A protein and the small-molecule ligand that binds it are described below.
Small molecule (SMILES): CCCCCCCCCCC(=O)OC[C@H](COP(=O)(O)O[C@H]1[C@H](O[C@H]2O[C@H](CO)C(O)[C@H](O)[C@@H]2O)[C@H](O)[C@@H](O)[C@H](O)[C@@H]1OC1O[C@H](COC(=O)CCCCCCCCCC)[C@@H](O)[C@H](O)[C@@H]1O)OC(=O)CCCCCCC

Sequence of chain 1.O:
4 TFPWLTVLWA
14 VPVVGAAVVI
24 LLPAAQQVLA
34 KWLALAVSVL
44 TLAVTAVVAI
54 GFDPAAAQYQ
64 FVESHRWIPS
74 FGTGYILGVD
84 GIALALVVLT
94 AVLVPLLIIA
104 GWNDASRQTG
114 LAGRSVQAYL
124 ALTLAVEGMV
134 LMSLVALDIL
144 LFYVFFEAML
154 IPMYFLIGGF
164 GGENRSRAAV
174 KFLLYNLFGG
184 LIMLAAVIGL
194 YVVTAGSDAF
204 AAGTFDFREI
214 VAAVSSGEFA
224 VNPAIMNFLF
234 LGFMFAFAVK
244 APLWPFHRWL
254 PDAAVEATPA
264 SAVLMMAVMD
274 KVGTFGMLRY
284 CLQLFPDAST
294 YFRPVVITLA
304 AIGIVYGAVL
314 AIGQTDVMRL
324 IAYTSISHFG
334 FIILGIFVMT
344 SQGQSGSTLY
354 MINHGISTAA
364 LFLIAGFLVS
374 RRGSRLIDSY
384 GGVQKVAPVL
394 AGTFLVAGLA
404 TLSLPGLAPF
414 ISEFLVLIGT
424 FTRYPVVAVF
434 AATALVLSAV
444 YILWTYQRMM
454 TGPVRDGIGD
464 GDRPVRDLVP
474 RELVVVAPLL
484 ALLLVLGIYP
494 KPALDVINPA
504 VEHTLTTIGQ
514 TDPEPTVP

Binding-site contacts:
Ligand atom C11 contacts residue GLU557 of chain 1.M at 3.9 Å.
Ligand atom O68 contacts residue GLN450 of chain 1.O at 3.5 Å (h-bond).
Ligand atom C17 contacts residue ASN556 of chain 1.M at 3.6 Å.
Ligand atom O29 contacts residue LYS174 of chain 1.M at 3.5 Å.
Ligand atom C74 contacts residue THR170 of chain 1.M at 3.5 Å.
Ligand atom C42 contacts residue GLY564 of chain 1.M at 3.2 Å.
Ligand atom C66 contacts residue THR170 of chain 1.M at 3.6 Å.
Ligand atom O27 contacts residue GLU557 of chain 1.M at 3.9 Å.
Ligand atom C12 contacts residue ASN556 of chain 1.M at 3.6 Å.
Ligand atom O47 contacts residue GLN565 of chain 1.M at 3.6 Å.
Ligand atom C51 contacts residue MET561 of chain 1.M at 3.6 Å (hydrophobic).
Ligand atom C52 contacts residue MET561 of chain 1.M at 3.9 Å (hydrophobic).
Ligand atom C21 contacts residue PRO236 of chain 1.M at 3.8 Å (hydrophobic).
Ligand atom C56 contacts residue PHE560 of chain 1.M at 3.8 Å (hydrophobic).
Ligand atom C58 contacts residue PHE560 of chain 1.M at 3.7 Å (hydrophobic).
Ligand atom O75 contacts residue PRO166 of chain 1.M at 2.6 Å (h-bond).
Ligand atom O31 contacts residue THR170 of chain 1.M at 3.3 Å.
Ligand atom C42 contacts residue THR568 of chain 1.M at 3.3 Å.
Ligand atom C73 contacts residue THR170 of chain 1.M at 3.7 Å.
Ligand atom C15 contacts residue ASN556 of chain 1.M at 3.4 Å.
Ligand atom C20 contacts residue ASN556 of chain 1.M at 3.5 Å.
Ligand atom C44 contacts residue GLY564 of chain 1.M at 3.5 Å.
Ligand atom C21 contacts residue PHE560 of chain 1.M at 3.6 Å (hydrophobic).
Ligand atom O63 contacts residue GLN450 of chain 1.O at 3.3 Å (h-bond).
Ligand atom C43 contacts residue GLY564 of chain 1.M at 3.6 Å.
Ligand atom O76 contacts residue THR170 of chain 1.M at 2.7 Å (h-bond).
Ligand atom O63 contacts residue TRP447 of chain 1.O at 3.5 Å (h-bond).
Ligand atom C19 contacts residue PHE560 of chain 1.M at 3.8 Å (hydrophobic).
Ligand atom C46 contacts residue LEU440 of chain 1.O at 3.9 Å (hydrophobic).
Ligand atom O75 contacts residue THR170 of chain 1.M at 2.6 Å (h-bond).
Ligand atom C12 contacts residue GLU557 of chain 1.M at 3.9 Å.
Ligand atom O33 contacts residue THR170 of chain 1.M at 3.6 Å.
Ligand atom O27 contacts residue ASP553 of chain 1.M at 3.3 Å (salt-bridge).
Ligand atom O75 contacts residue SER167 of chain 1.M at 3.2 Å (h-bond).
Ligand atom O06 contacts residue MET561 of chain 1.M at 3.2 Å (h-bond).
Ligand atom C20 contacts residue PHE560 of chain 1.M at 3.9 Å (hydrophobic).
Ligand atom C17 contacts residue PHE560 of chain 1.M at 3.9 Å (hydrophobic).
Ligand atom C41 contacts residue GLN565 of chain 1.M at 3.8 Å.
Ligand atom C42 contacts residue GLN565 of chain 1.M at 3.5 Å.
Ligand atom C57 contacts residue PHE560 of chain 1.M at 3.4 Å (hydrophobic).

Sequence of chain 1.M:
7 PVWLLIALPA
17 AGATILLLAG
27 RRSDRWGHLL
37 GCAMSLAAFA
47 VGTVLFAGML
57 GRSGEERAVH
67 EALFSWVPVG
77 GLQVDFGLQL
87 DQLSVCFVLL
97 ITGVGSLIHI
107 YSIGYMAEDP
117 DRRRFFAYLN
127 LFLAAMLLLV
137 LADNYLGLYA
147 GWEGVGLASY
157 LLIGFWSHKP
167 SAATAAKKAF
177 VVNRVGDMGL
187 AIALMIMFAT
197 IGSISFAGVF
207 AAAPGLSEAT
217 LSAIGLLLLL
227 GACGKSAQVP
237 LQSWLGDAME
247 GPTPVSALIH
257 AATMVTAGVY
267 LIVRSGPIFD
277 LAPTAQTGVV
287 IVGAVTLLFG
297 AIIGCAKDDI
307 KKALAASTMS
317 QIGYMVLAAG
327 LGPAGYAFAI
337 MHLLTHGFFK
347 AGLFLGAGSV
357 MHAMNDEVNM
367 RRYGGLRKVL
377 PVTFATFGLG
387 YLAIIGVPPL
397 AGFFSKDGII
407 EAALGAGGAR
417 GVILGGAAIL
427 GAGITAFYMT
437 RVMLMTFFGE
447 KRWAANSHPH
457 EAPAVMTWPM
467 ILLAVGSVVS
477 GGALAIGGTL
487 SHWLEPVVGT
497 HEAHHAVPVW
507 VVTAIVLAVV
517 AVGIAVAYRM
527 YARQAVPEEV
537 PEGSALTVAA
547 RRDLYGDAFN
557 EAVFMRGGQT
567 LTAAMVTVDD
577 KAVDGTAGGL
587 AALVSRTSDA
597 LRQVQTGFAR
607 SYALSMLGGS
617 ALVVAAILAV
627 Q